This protein binds this small molecule.
Small molecule (SMILES): CN(C)CCN(C)C

Sequence of chain 1.A:
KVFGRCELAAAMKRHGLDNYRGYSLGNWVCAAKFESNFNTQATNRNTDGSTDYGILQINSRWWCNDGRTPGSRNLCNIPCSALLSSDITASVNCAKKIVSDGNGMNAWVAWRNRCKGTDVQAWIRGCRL

Binding-site contacts:
Ligand atom N6 contacts residue ASN44 of chain 1.A at 4.1 Å.
Ligand atom C2 contacts residue ASP52 of chain 1.A at 3.9 Å.
Ligand atom C2 contacts residue GLU35 of chain 1.A at 2.3 Å.
Ligand atom C7 contacts residue ASN44 of chain 1.A at 2.7 Å.
Ligand atom C4 contacts residue GLU35 of chain 1.A at 3.7 Å.
Ligand atom C5 contacts residue GLU35 of chain 1.A at 2.9 Å.
Ligand atom N1 contacts residue PHE34 of chain 1.A at 4.5 Å.
Ligand atom N6 contacts residue GLU35 of chain 1.A at 3.6 Å (salt-bridge).
Ligand atom C5 contacts residue GLN57 of chain 1.A at 4.2 Å.
Ligand atom N1 contacts residue ALA110 of chain 1.A at 4.4 Å.
Ligand atom N6 contacts residue GLN57 of chain 1.A at 4.2 Å.
Ligand atom C5 contacts residue 9U31 of chain 1.G at 3.6 Å.
Ligand atom C1 contacts residue ALA110 of chain 1.A at 3.9 Å (hydrophobic).
Ligand atom C4 contacts residue 9U31 of chain 1.G at 4.3 Å.
Ligand atom N6 contacts residue 9U31 of chain 1.G at 3.7 Å.
Ligand atom C4 contacts residue PHE34 of chain 1.A at 4.2 Å (hydrophobic).
Ligand atom C7 contacts residue GLN57 of chain 1.A at 4.0 Å.
Ligand atom C2 contacts residue GLN57 of chain 1.A at 4.2 Å.
Ligand atom N1 contacts residue GLU35 of chain 1.A at 2.6 Å (salt-bridge).
Ligand atom C1 contacts residue GLU35 of chain 1.A at 3.4 Å.
Ligand atom C5 contacts residue PHE34 of chain 1.A at 4.0 Å (hydrophobic).
Ligand atom C8 contacts residue 9U31 of chain 1.G at 3.3 Å.